Sequence of chain 1.A:
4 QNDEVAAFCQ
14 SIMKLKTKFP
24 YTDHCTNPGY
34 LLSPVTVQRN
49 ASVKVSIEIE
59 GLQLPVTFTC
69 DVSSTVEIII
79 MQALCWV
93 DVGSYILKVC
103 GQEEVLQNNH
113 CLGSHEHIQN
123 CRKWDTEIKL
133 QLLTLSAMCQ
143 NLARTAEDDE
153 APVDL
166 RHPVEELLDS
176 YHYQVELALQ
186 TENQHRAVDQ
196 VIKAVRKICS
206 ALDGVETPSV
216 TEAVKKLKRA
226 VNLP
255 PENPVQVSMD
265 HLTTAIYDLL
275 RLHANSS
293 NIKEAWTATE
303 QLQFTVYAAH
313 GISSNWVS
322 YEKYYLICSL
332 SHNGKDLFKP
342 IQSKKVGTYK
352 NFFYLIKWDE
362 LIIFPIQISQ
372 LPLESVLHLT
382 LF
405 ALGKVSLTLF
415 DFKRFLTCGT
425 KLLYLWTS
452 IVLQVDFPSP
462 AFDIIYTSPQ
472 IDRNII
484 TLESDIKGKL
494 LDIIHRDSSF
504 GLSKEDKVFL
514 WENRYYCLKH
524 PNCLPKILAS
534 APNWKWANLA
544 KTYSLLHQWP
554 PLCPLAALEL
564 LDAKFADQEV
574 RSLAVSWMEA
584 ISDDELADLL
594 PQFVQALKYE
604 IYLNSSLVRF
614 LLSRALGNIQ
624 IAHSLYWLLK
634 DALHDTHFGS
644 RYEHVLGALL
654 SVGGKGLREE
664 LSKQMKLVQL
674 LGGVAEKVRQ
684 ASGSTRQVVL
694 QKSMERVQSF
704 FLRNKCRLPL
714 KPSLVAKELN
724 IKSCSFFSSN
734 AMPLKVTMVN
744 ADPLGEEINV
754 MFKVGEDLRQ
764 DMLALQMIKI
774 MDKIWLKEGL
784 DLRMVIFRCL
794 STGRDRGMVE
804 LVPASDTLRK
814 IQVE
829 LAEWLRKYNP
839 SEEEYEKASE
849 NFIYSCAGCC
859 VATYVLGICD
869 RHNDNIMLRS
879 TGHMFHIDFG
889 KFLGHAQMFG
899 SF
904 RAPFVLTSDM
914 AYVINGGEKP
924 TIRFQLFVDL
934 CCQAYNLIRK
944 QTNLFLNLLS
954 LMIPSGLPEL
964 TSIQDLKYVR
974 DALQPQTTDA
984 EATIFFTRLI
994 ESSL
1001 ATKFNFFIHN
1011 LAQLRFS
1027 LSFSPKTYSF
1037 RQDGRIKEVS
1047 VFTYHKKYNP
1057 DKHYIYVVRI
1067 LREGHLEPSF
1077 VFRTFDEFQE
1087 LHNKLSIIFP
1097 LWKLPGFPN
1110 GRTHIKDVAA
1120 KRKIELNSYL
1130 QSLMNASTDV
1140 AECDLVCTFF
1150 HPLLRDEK

The small molecule below binds the protein below.
Small molecule (SMILES): Nc1ccc(-c2ccc3ncc4ccc(=O)n(-c5cccc(C(F)(F)F)c5)c4c3c2)cn1

Binding-site contacts:
Ligand atom F1 contacts residue PHE730 of chain 1.A at 3.5 Å.
Ligand atom C27 contacts residue MET875 of chain 1.A at 3.8 Å (hydrophobic).
Ligand atom C27 contacts residue PHE730 of chain 1.A at 3.5 Å (hydrophobic).
Ligand atom F3 contacts residue PHE730 of chain 1.A at 3.2 Å.
Ligand atom N8 contacts residue PHE730 of chain 1.A at 3.8 Å.
Ligand atom C41 contacts residue LYS756 of chain 1.A at 3.7 Å.
Ligand atom F3 contacts residue MET754 of chain 1.A at 3.5 Å.
Ligand atom C41 contacts residue ILE885 of chain 1.A at 3.2 Å (hydrophobic).
Ligand atom C34 contacts residue SER808 of chain 1.A at 3.7 Å.
Ligand atom C37 contacts residue ILE885 of chain 1.A at 3.8 Å (hydrophobic).
Ligand atom N9 contacts residue LEU804 of chain 1.A at 3.4 Å.
Ligand atom C35 contacts residue GLU803 of chain 1.A at 3.7 Å.
Ligand atom C18 contacts residue ILE885 of chain 1.A at 3.4 Å (hydrophobic).
Ligand atom C39 contacts residue VAL802 of chain 1.A at 3.6 Å (hydrophobic).
Ligand atom C39 contacts residue PHE790 of chain 1.A at 3.8 Å (hydrophobic).
Ligand atom F1 contacts residue SER732 of chain 1.A at 3.3 Å.
Ligand atom N43 contacts residue LYS756 of chain 1.A at 3.2 Å (salt-bridge).
Ligand atom C21 contacts residue ILE885 of chain 1.A at 3.8 Å (hydrophobic).
Ligand atom C21 contacts residue MET875 of chain 1.A at 3.8 Å (hydrophobic).
Ligand atom N43 contacts residue ILE885 of chain 1.A at 3.4 Å (h-bond).
Ligand atom C34 contacts residue LEU804 of chain 1.A at 3.6 Å (hydrophobic).
Ligand atom O5 contacts residue PHE730 of chain 1.A at 3.6 Å.
Ligand atom C24 contacts residue PRO736 of chain 1.A at 3.6 Å (hydrophobic).
Ligand atom C29 contacts residue LEU804 of chain 1.A at 3.7 Å (hydrophobic).
Ligand atom N9 contacts residue VAL805 of chain 1.A at 3.1 Å (h-bond).
Ligand atom C38 contacts residue ILE885 of chain 1.A at 3.8 Å (hydrophobic).
Ligand atom C23 contacts residue MET875 of chain 1.A at 3.3 Å (hydrophobic).
Ligand atom C20 contacts residue PHE730 of chain 1.A at 3.6 Å (hydrophobic).
Ligand atom C32 contacts residue SER808 of chain 1.A at 3.8 Å.
Ligand atom C40 contacts residue LYS756 of chain 1.A at 3.6 Å.
Ligand atom N8 contacts residue MET875 of chain 1.A at 3.5 Å.
Ligand atom N10 contacts residue ILE885 of chain 1.A at 3.2 Å (h-bond).
Ligand atom F2 contacts residue PRO736 of chain 1.A at 3.4 Å.
Ligand atom F3 contacts residue PRO736 of chain 1.A at 3.1 Å.
Ligand atom C21 contacts residue THR810 of chain 1.A at 3.6 Å.
Ligand atom C34 contacts residue VAL805 of chain 1.A at 3.2 Å (hydrophobic).
Ligand atom F1 contacts residue PRO736 of chain 1.A at 3.8 Å.
Ligand atom C31 contacts residue SER808 of chain 1.A at 3.2 Å.
Ligand atom C32 contacts residue ASP809 of chain 1.A at 3.8 Å.
Ligand atom C26 contacts residue MET875 of chain 1.A at 3.5 Å (hydrophobic).